Binding-site contacts:
Ligand atom C5' contacts residue TYR364 of chain 1.A at 3.5 Å (hydrophobic).
Ligand atom N3 contacts residue TYR157 of chain 1.A at 3.2 Å.
Ligand atom O6' contacts residue FDA1 of chain 1.B at 3.2 Å.
Ligand atom C4' contacts residue TYR364 of chain 1.A at 3.0 Å (hydrophobic).
Ligand atom C6' contacts residue TYR364 of chain 1.A at 2.9 Å (hydrophobic).
Ligand atom O2 contacts residue ILE154 of chain 1.A at 3.3 Å.
Ligand atom O5' contacts residue TYR326 of chain 1.A at 3.6 Å.
Ligand atom O4' contacts residue ASP366 of chain 1.A at 2.7 Å (salt-bridge).
Ligand atom C2 contacts residue TYR157 of chain 1.A at 3.3 Å (hydrophobic).
Ligand atom C4 contacts residue PHE98 of chain 1.A at 3.6 Å (hydrophobic).
Ligand atom C6' contacts residue FDA1 of chain 1.B at 3.5 Å.
Ligand atom O4 contacts residue ASN280 of chain 1.A at 2.9 Å (h-bond).
Ligand atom O2C contacts residue THR158 of chain 1.A at 3.3 Å (h-bond).
Ligand atom N3 contacts residue PHE153 of chain 1.A at 3.0 Å (h-bond).
Ligand atom O2 contacts residue THR158 of chain 1.A at 3.5 Å (h-bond).
Ligand atom O2A contacts residue TYR157 of chain 1.A at 2.8 Å (h-bond).
Ligand atom O2A contacts residue ARG288 of chain 1.A at 3.6 Å.
Ligand atom O1A contacts residue TYR187 of chain 1.A at 3.4 Å (h-bond).
Ligand atom O2A contacts residue GLN161 of chain 1.A at 2.4 Å (h-bond).
Ligand atom C6 contacts residue TYR157 of chain 1.A at 3.5 Å (hydrophobic).
Ligand atom O6' contacts residue TYR364 of chain 1.A at 3.1 Å (h-bond).
Ligand atom C4 contacts residue ASN278 of chain 1.A at 3.6 Å.
Ligand atom O4' contacts residue TYR364 of chain 1.A at 3.3 Å (h-bond).
Ligand atom O4 contacts residue PHE98 of chain 1.A at 3.4 Å.
Ligand atom C2C contacts residue THR158 of chain 1.A at 3.7 Å.
Ligand atom O1B contacts residue TYR187 of chain 1.A at 3.3 Å (h-bond).
Ligand atom N1 contacts residue TYR157 of chain 1.A at 3.6 Å.
Ligand atom O4 contacts residue ASN278 of chain 1.A at 3.0 Å (h-bond).
Ligand atom O2B contacts residue TYR187 of chain 1.A at 2.8 Å (h-bond).
Ligand atom O3C contacts residue GLN161 of chain 1.A at 2.6 Å (h-bond).
Ligand atom C4' contacts residue ASP366 of chain 1.A at 3.5 Å.
Ligand atom PB contacts residue TYR187 of chain 1.A at 3.5 Å.
Ligand atom O6' contacts residue TYR326 of chain 1.A at 2.6 Å (h-bond).
Ligand atom C2 contacts residue PHE153 of chain 1.A at 3.7 Å (hydrophobic).
Ligand atom C5 contacts residue TYR157 of chain 1.A at 3.4 Å (hydrophobic).
Ligand atom C3C contacts residue GLN161 of chain 1.A at 3.2 Å.
Ligand atom O1A contacts residue TYR157 of chain 1.A at 3.4 Å (h-bond).
Ligand atom C5 contacts residue ASN278 of chain 1.A at 3.7 Å.
Ligand atom C4 contacts residue TYR157 of chain 1.A at 3.5 Å (hydrophobic).
Ligand atom O2 contacts residue PHE153 of chain 1.A at 3.5 Å (h-bond).

A protein and the small-molecule ligand that binds it are described below.
Small molecule (SMILES): O=c1ccn([C@@H]2O[C@H](CO[P](=O)(O)O[P](=O)(O)O[C@H]3O[C@H](CO)[C@@H](O)[C@H](O)[C@H]3O)[C@@H](O)[C@H]2O)c(=O)[nH]1

Sequence of chain 1.A:
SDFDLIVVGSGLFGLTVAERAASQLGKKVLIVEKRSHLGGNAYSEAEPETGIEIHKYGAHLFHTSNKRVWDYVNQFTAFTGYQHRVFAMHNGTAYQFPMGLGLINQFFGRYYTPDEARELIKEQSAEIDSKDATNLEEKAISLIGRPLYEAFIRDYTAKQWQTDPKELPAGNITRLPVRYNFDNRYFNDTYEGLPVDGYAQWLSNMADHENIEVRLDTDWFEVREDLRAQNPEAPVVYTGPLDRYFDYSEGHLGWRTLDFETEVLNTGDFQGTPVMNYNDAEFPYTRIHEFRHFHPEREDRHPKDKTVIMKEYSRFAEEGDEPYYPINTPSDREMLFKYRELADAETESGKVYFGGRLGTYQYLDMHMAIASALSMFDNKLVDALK